This protein binds this small molecule.
Small molecule (SMILES): C[C@]12CC[C@@H]3c4ccc(O)cc4CC[C@H]3[C@@H]1CC[C@@H]2O

Sequence of chain 2.A:
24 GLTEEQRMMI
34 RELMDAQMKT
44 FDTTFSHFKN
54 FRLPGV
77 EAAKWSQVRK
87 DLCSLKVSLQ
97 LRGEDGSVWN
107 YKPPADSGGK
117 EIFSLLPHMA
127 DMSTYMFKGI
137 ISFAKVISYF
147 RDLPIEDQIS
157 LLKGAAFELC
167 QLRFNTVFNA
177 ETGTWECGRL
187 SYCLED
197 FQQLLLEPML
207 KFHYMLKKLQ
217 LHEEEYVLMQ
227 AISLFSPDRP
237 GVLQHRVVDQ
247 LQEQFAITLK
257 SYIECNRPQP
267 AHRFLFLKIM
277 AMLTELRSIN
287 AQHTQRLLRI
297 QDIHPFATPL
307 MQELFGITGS

Binding-site contacts:
Ligand atom C3 contacts residue SER129 of chain 2.A at 3.6 Å.
Ligand atom C4 contacts residue MET307 of chain 2.A at 3.9 Å (hydrophobic).
Ligand atom O3 contacts residue MET307 of chain 2.A at 3.9 Å.
Ligand atom C3 contacts residue MET307 of chain 2.A at 4.0 Å (hydrophobic).
Ligand atom C2 contacts residue LEU293 of chain 2.A at 3.5 Å (hydrophobic).
Ligand atom C10 contacts residue LEU293 of chain 2.A at 4.1 Å (hydrophobic).
Ligand atom C7 contacts residue PHE302 of chain 2.A at 4.3 Å (hydrophobic).
Ligand atom C3 contacts residue LEU293 of chain 2.A at 4.0 Å (hydrophobic).
Ligand atom C2 contacts residue PHE311 of chain 2.A at 4.1 Å (hydrophobic).
Ligand atom C7 contacts residue LEU122 of chain 2.A at 3.9 Å (hydrophobic).
Ligand atom O17 contacts residue ARG292 of chain 2.A at 2.7 Å (salt-bridge).
Ligand atom C17 contacts residue ASP87 of chain 2.A at 3.4 Å.
Ligand atom C4 contacts residue LEU293 of chain 2.A at 4.4 Å (hydrophobic).
Ligand atom C5 contacts residue SER129 of chain 2.A at 4.1 Å.
Ligand atom C6 contacts residue SER129 of chain 2.A at 4.3 Å.
Ligand atom O17 contacts residue ASP87 of chain 2.A at 2.8 Å (salt-bridge).
Ligand atom C12 contacts residue HIS289 of chain 2.A at 3.8 Å.
Ligand atom C13 contacts residue HIS289 of chain 2.A at 4.4 Å.
Ligand atom C12 contacts residue ARG292 of chain 2.A at 3.9 Å.
Ligand atom O17 contacts residue SER90 of chain 2.A at 3.4 Å (h-bond).
Ligand atom O3 contacts residue PHE133 of chain 2.A at 3.3 Å.
Ligand atom C16 contacts residue ASP87 of chain 2.A at 3.9 Å.
Ligand atom C11 contacts residue HIS289 of chain 2.A at 3.7 Å.
Ligand atom C16 contacts residue LEU88 of chain 2.A at 4.0 Å (hydrophobic).
Ligand atom C1 contacts residue LEU293 of chain 2.A at 3.6 Å (hydrophobic).
Ligand atom C4 contacts residue SER129 of chain 2.A at 3.1 Å.
Ligand atom C2 contacts residue PHE163 of chain 2.A at 4.4 Å (hydrophobic).
Ligand atom C14 contacts residue ILE296 of chain 2.A at 4.4 Å (hydrophobic).
Ligand atom C17 contacts residue LEU88 of chain 2.A at 4.4 Å (hydrophobic).
Ligand atom O3 contacts residue PHE311 of chain 2.A at 4.3 Å.
Ligand atom C7 contacts residue MET125 of chain 2.A at 4.4 Å (hydrophobic).
Ligand atom C5 contacts residue PHE302 of chain 2.A at 4.5 Å (hydrophobic).
Ligand atom O3 contacts residue SER129 of chain 2.A at 3.3 Å.
Ligand atom C6 contacts residue MET125 of chain 2.A at 4.0 Å (hydrophobic).
Ligand atom C15 contacts residue LEU88 of chain 2.A at 4.2 Å (hydrophobic).
Ligand atom C18 contacts residue HIS289 of chain 2.A at 3.7 Å.
Ligand atom C6 contacts residue PHE302 of chain 2.A at 4.1 Å (hydrophobic).
Ligand atom C17 contacts residue ARG292 of chain 2.A at 4.0 Å.